Binding-site contacts:
Ligand atom O5 contacts residue ASN100 of chain 1.B at 2.4 Å (h-bond).
Ligand atom C4 contacts residue ASN100 of chain 1.B at 4.1 Å.
Ligand atom N2 contacts residue ASN100 of chain 1.B at 2.8 Å (h-bond).
Ligand atom C2 contacts residue ASN100 of chain 1.B at 2.4 Å.
Ligand atom C6 contacts residue SER102 of chain 1.B at 4.2 Å.
Ligand atom C5 contacts residue ASN100 of chain 1.B at 3.7 Å.
Ligand atom O7 contacts residue ASN100 of chain 1.B at 4.2 Å.
Ligand atom C1 contacts residue ASN100 of chain 1.B at 1.4 Å.
Ligand atom C1 contacts residue SER102 of chain 1.B at 4.1 Å.
Ligand atom C7 contacts residue ASN100 of chain 1.B at 3.7 Å.
Ligand atom O6 contacts residue SER102 of chain 1.B at 3.1 Å (h-bond).
Ligand atom C5 contacts residue SER102 of chain 1.B at 4.2 Å.
Ligand atom C3 contacts residue ASN100 of chain 1.B at 3.6 Å.
Ligand atom O5 contacts residue SER102 of chain 1.B at 3.4 Å (h-bond).

The protein below binds the small molecule below.
Small molecule (SMILES): CC(=O)N[C@@H]1[C@@H](O)[C@H](O)[C@@H](CO)O[C@H]1O

Sequence of chain 1.B:
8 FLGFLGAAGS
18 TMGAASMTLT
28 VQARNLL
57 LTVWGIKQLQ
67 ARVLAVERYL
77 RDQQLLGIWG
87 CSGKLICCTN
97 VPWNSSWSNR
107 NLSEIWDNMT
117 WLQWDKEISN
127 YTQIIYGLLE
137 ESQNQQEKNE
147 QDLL